A protein and the small-molecule ligand that binds it are described below.
Small molecule (SMILES): CC(=O)N[C@@H]1[C@@H](O)[C@H](O)[C@@H](CO)O[C@H]1O

Sequence of chain 1.A:
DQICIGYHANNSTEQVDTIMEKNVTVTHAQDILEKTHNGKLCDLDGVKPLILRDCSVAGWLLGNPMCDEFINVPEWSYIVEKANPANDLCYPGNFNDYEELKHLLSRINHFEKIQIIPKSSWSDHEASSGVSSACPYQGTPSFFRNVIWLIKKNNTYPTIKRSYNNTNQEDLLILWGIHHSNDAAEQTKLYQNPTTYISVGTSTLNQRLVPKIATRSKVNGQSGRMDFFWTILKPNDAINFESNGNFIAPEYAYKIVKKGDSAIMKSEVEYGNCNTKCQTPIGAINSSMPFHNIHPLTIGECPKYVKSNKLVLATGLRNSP

Binding-site contacts:
Ligand atom C7 contacts residue ASN286 of chain 1.A at 3.3 Å.
Ligand atom C4 contacts residue ASN286 of chain 1.A at 4.3 Å.
Ligand atom O7 contacts residue ASN286 of chain 1.A at 3.6 Å (h-bond).
Ligand atom N2 contacts residue ASN286 of chain 1.A at 3.0 Å (h-bond).
Ligand atom C1 contacts residue ASN286 of chain 1.A at 1.4 Å.
Ligand atom O5 contacts residue ASN286 of chain 1.A at 2.4 Å (h-bond).
Ligand atom C5 contacts residue ASN286 of chain 1.A at 3.6 Å.
Ligand atom C3 contacts residue ASN286 of chain 1.A at 3.8 Å.
Ligand atom C2 contacts residue ASN286 of chain 1.A at 2.5 Å.
Ligand atom C8 contacts residue ASN286 of chain 1.A at 3.8 Å.